Sequence of chain 1.B:
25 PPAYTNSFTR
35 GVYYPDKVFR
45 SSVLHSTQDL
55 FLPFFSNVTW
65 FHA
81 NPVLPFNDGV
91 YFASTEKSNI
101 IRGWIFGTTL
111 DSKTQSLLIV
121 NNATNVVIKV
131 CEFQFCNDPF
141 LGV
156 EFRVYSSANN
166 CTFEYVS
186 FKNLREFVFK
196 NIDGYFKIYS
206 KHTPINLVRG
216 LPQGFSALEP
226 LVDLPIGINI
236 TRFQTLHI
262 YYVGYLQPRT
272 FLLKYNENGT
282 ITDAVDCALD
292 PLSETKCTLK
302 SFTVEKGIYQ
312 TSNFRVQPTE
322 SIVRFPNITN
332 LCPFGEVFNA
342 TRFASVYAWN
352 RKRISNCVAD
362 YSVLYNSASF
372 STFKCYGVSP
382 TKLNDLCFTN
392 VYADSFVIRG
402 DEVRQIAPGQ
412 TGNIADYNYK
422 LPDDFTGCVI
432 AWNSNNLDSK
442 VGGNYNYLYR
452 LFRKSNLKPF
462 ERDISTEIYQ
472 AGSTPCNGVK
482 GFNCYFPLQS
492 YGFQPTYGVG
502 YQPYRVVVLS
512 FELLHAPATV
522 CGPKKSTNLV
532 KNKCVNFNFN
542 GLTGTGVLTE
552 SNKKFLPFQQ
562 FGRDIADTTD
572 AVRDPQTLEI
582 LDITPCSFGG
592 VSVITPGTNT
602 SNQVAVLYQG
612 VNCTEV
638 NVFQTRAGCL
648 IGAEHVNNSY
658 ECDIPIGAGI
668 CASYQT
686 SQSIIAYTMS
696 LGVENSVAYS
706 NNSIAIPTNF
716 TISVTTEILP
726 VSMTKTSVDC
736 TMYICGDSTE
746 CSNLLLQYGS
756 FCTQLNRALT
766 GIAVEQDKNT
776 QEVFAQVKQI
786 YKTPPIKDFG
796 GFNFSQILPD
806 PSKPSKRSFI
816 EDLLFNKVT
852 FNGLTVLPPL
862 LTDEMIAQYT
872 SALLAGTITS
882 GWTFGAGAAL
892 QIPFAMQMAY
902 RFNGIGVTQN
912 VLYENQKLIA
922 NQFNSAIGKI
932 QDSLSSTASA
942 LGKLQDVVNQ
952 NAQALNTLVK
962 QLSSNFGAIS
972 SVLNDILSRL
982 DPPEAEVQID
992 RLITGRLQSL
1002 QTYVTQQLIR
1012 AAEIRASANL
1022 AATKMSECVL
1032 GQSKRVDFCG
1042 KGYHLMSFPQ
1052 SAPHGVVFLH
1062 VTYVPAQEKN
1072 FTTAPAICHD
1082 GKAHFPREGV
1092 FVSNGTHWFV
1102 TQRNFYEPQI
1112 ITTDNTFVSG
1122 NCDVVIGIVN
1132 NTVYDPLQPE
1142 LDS

A small-molecule ligand and the protein it binds are described below.
Small molecule (SMILES): CC(=O)N[C@H]1[C@H](O[C@H]2[C@H](O)[C@@H](NC(C)=O)CO[C@@H]2CO)O[C@H](CO)[C@@H](O)[C@@H]1O

Binding-site contacts:
Ligand atom O7 contacts residue ASN714 of chain 1.B at 3.8 Å.
Ligand atom N2 contacts residue ASN714 of chain 1.B at 2.9 Å (h-bond).
Ligand atom C2 contacts residue ASN714 of chain 1.B at 2.4 Å.
Ligand atom C4 contacts residue ASN714 of chain 1.B at 4.2 Å.
Ligand atom O5 contacts residue GLN1068 of chain 1.B at 4.2 Å.
Ligand atom C1 contacts residue ASN714 of chain 1.B at 1.4 Å.
Ligand atom C1 contacts residue GLN1068 of chain 1.B at 4.4 Å.
Ligand atom O7 contacts residue LEU919 of chain 1.B at 3.2 Å.
Ligand atom C8 contacts residue LEU919 of chain 1.B at 4.3 Å (hydrophobic).
Ligand atom C3 contacts residue LEU919 of chain 1.B at 4.5 Å (hydrophobic).
Ligand atom C3 contacts residue ASN714 of chain 1.B at 3.8 Å.
Ligand atom O5 contacts residue ASN714 of chain 1.B at 2.4 Å (h-bond).
Ligand atom O4 contacts residue LEU919 of chain 1.B at 4.1 Å.
Ligand atom C5 contacts residue GLN923 of chain 1.B at 4.4 Å.
Ligand atom O7 contacts residue GLN1068 of chain 1.B at 4.5 Å.
Ligand atom O6 contacts residue GLN923 of chain 1.B at 4.1 Å.
Ligand atom C7 contacts residue LEU919 of chain 1.B at 3.9 Å (hydrophobic).
Ligand atom O6 contacts residue THR716 of chain 1.B at 4.2 Å.
Ligand atom C5 contacts residue ASN714 of chain 1.B at 3.6 Å.
Ligand atom C7 contacts residue ASN714 of chain 1.B at 3.5 Å.